Sequence of chain 53.D:
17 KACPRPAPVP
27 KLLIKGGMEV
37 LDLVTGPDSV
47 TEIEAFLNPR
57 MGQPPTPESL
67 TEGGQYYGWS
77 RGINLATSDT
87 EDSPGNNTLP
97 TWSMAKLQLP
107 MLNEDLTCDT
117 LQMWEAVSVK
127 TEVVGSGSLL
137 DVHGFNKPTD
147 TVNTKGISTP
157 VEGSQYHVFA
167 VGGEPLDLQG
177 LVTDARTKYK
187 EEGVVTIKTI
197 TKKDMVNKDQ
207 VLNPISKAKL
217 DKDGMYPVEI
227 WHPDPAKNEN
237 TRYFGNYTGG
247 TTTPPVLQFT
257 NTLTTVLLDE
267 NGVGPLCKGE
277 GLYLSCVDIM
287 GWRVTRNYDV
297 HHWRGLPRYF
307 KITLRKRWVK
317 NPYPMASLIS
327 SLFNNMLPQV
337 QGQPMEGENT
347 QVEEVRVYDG

Sequence of chain 53.E:
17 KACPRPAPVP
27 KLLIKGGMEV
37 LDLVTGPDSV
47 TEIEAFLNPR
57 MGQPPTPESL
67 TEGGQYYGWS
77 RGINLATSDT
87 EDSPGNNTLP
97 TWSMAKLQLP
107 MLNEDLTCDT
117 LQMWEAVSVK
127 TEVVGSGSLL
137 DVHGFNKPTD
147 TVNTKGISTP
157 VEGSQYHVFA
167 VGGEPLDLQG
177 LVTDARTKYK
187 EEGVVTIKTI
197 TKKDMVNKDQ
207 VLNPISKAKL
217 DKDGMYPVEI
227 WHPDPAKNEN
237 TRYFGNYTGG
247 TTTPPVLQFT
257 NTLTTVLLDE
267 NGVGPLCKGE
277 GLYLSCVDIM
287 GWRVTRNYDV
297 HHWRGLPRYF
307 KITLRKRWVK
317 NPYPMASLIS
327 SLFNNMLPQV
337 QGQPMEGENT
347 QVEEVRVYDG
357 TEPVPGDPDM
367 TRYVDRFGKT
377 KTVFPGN

This small molecule binds to this protein.
Small molecule (SMILES): CC(=O)N[C@H]1[C@H]([C@H](O)[C@H](O)CO)O[C@@](O[C@H]2[C@@H](O)[C@@H](CO)O[C@@H](O[C@H]3[C@H](O)[C@@H](O)[C@H](O)O[C@@H]3CO)[C@@H]2O)(C(=O)O)C[C@@H]1O

Binding-site contacts:
Ligand atom C1 contacts residue TYR72 of chain 53.D at 3.8 Å (hydrophobic).
Ligand atom O1A contacts residue ARG77 of chain 53.D at 2.8 Å (salt-bridge).
Ligand atom C1 contacts residue ARG77 of chain 53.D at 3.4 Å.
Ligand atom C2 contacts residue ARG77 of chain 53.D at 4.0 Å.
Ligand atom C6 contacts residue THR94 of chain 53.D at 4.2 Å.
Ligand atom C4 contacts residue TYR72 of chain 53.D at 3.4 Å (hydrophobic).
Ligand atom O6 contacts residue ASN93 of chain 53.D at 3.4 Å (h-bond).
Ligand atom O4 contacts residue ARG77 of chain 53.D at 4.3 Å.
Ligand atom C11 contacts residue ASP85 of chain 53.E at 3.6 Å.
Ligand atom O8 contacts residue ARG77 of chain 53.D at 3.6 Å.
Ligand atom O1B contacts residue ARG77 of chain 53.D at 2.8 Å (salt-bridge).
Ligand atom C3 contacts residue HIS298 of chain 53.D at 3.9 Å.
Ligand atom C11 contacts residue TYR72 of chain 53.D at 4.0 Å (hydrophobic).
Ligand atom O4 contacts residue HIS298 of chain 53.D at 2.6 Å (h-bond).
Ligand atom O3 contacts residue ASN80 of chain 53.D at 3.8 Å.
Ligand atom O3 contacts residue VAL296 of chain 53.D at 4.3 Å.
Ligand atom O4 contacts residue VAL296 of chain 53.D at 4.0 Å.
Ligand atom C4 contacts residue VAL296 of chain 53.D at 4.2 Å (hydrophobic).
Ligand atom O4 contacts residue GLY78 of chain 53.D at 3.1 Å (h-bond).
Ligand atom O10 contacts residue THR291 of chain 53.D at 3.8 Å.
Ligand atom O1A contacts residue TYR72 of chain 53.D at 3.3 Å.
Ligand atom C6 contacts residue ASN93 of chain 53.D at 3.2 Å.
Ligand atom C6 contacts residue TYR72 of chain 53.D at 3.8 Å (hydrophobic).
Ligand atom O4 contacts residue ILE79 of chain 53.D at 4.2 Å.
Ligand atom C10 contacts residue TYR72 of chain 53.D at 3.8 Å (hydrophobic).
Ligand atom O4 contacts residue THR291 of chain 53.D at 4.0 Å.
Ligand atom N5 contacts residue TYR72 of chain 53.D at 3.0 Å (h-bond).
Ligand atom O1B contacts residue TYR72 of chain 53.D at 4.0 Å.
Ligand atom O4 contacts residue TYR72 of chain 53.D at 3.9 Å.
Ligand atom C4 contacts residue GLY78 of chain 53.D at 3.8 Å.
Ligand atom C4 contacts residue ARG77 of chain 53.D at 4.1 Å.
Ligand atom C5 contacts residue TYR72 of chain 53.D at 3.6 Å (hydrophobic).
Ligand atom C3 contacts residue GLY78 of chain 53.D at 4.0 Å.
Ligand atom O3 contacts residue ARG77 of chain 53.D at 4.3 Å.
Ligand atom C4 contacts residue HIS298 of chain 53.D at 3.7 Å.
Ligand atom C3 contacts residue ARG77 of chain 53.D at 3.4 Å.
Ligand atom O3 contacts residue GLY78 of chain 53.D at 3.8 Å.
Ligand atom O8 contacts residue TYR72 of chain 53.D at 3.7 Å.
Ligand atom C3 contacts residue VAL296 of chain 53.D at 3.5 Å (hydrophobic).
Ligand atom O1A contacts residue GLY78 of chain 53.D at 4.1 Å.